Binding-site contacts:
Ligand atom N2 contacts residue ASP157 of chain 1.A at 2.8 Å (salt-bridge).
Ligand atom C8 contacts residue ASP157 of chain 1.A at 3.6 Å.
Ligand atom C8 contacts residue LYS413 of chain 1.A at 4.4 Å.
Ligand atom O3 contacts residue ASP157 of chain 1.A at 4.1 Å.
Ligand atom C4 contacts residue ASN185 of chain 1.A at 4.3 Å.
Ligand atom C2 contacts residue THR412 of chain 1.A at 4.2 Å.
Ligand atom C2 contacts residue ASN185 of chain 1.A at 2.5 Å.
Ligand atom C2 contacts residue ASP157 of chain 1.A at 3.6 Å.
Ligand atom C8 contacts residue ASN185 of chain 1.A at 3.7 Å.
Ligand atom C3 contacts residue ASP157 of chain 1.A at 3.6 Å.
Ligand atom C7 contacts residue THR412 of chain 1.A at 4.0 Å.
Ligand atom C3 contacts residue ASN185 of chain 1.A at 3.8 Å.
Ligand atom C3 contacts residue THR412 of chain 1.A at 4.4 Å.
Ligand atom C7 contacts residue THR187 of chain 1.A at 4.2 Å.
Ligand atom C7 contacts residue ASP157 of chain 1.A at 3.7 Å.
Ligand atom O7 contacts residue ASN185 of chain 1.A at 3.9 Å.
Ligand atom C6 contacts residue LYS413 of chain 1.A at 4.3 Å.
Ligand atom C7 contacts residue ASN185 of chain 1.A at 3.5 Å.
Ligand atom O7 contacts residue LYS413 of chain 1.A at 2.8 Å (salt-bridge).
Ligand atom C1 contacts residue ASP157 of chain 1.A at 3.9 Å.
Ligand atom O5 contacts residue ASN185 of chain 1.A at 2.5 Å (h-bond).
Ligand atom O7 contacts residue THR187 of chain 1.A at 3.9 Å.
Ligand atom O7 contacts residue THR412 of chain 1.A at 3.5 Å.
Ligand atom C1 contacts residue ASN185 of chain 1.A at 1.4 Å.
Ligand atom C8 contacts residue THR187 of chain 1.A at 3.5 Å.
Ligand atom N2 contacts residue ASN185 of chain 1.A at 2.9 Å (h-bond).
Ligand atom O3 contacts residue THR412 of chain 1.A at 3.7 Å.
Ligand atom C7 contacts residue LYS413 of chain 1.A at 3.8 Å.
Ligand atom C5 contacts residue ASN185 of chain 1.A at 3.9 Å.

A small-molecule ligand and the protein it binds are described below.
Small molecule (SMILES): CC(=O)N[C@H]1[C@H](O[C@H]2[C@H](O)[C@@H](NC(C)=O)CO[C@@H]2CO)O[C@H](CO)[C@@H](O)[C@@H]1O

Sequence of chain 1.A:
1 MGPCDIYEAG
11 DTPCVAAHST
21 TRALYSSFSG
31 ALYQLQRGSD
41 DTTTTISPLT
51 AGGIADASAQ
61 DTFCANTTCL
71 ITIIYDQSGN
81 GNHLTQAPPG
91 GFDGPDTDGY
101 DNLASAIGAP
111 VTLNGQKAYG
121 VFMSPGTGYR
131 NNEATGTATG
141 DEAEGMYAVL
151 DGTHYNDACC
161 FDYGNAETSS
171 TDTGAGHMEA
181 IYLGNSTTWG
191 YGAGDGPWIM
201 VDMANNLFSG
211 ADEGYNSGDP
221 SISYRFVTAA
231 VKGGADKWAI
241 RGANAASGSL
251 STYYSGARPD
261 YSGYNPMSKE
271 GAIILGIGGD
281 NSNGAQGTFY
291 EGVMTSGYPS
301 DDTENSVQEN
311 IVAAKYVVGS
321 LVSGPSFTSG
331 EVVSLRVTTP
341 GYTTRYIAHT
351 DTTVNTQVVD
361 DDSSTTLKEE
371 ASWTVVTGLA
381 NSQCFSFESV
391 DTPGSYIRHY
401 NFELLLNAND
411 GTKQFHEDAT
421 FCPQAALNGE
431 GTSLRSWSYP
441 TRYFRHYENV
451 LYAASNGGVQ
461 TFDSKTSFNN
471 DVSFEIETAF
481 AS